Sequence of chain 1.B:
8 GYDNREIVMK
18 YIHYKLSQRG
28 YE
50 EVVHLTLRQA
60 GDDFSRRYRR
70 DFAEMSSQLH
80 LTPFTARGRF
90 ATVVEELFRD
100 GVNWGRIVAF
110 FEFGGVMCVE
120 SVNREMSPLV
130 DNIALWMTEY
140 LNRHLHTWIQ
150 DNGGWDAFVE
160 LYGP

Binding-site contacts:
Ligand atom C28 contacts residue TYR67 of chain 1.B at 3.6 Å (hydrophobic).
Ligand atom C46 contacts residue ASP62 of chain 1.B at 3.7 Å.
Ligand atom N55 contacts residue TYR161 of chain 1.B at 3.6 Å.
Ligand atom O58 contacts residue TYR161 of chain 1.B at 3.6 Å.
Ligand atom O56 contacts residue TYR161 of chain 1.B at 3.5 Å.
Ligand atom C41 contacts residue ALA59 of chain 1.B at 3.7 Å (hydrophobic).
Ligand atom C17 contacts residue TYR161 of chain 1.B at 3.6 Å (hydrophobic).
Ligand atom N52 contacts residue TYR161 of chain 1.B at 3.5 Å.
Ligand atom C13 contacts residue ALA108 of chain 1.B at 3.3 Å (hydrophobic).
Ligand atom C37 contacts residue TYR67 of chain 1.B at 3.6 Å (hydrophobic).
Ligand atom C3 contacts residue MET74 of chain 1.B at 3.5 Å (hydrophobic).
Ligand atom CL6 contacts residue PHE71 of chain 1.B at 3.4 Å.
Ligand atom C27 contacts residue TYR161 of chain 1.B at 3.5 Å (hydrophobic).
Ligand atom O58 contacts residue PHE157 of chain 1.B at 3.7 Å.
Ligand atom C24 contacts residue ASP62 of chain 1.B at 3.7 Å.
Ligand atom C12 contacts residue ASP70 of chain 1.B at 3.7 Å.
Ligand atom C34 contacts residue ASP62 of chain 1.B at 3.7 Å.
Ligand atom C12 contacts residue MET74 of chain 1.B at 3.5 Å (hydrophobic).
Ligand atom C14 contacts residue PHE63 of chain 1.B at 3.8 Å (hydrophobic).
Ligand atom C42 contacts residue ASP62 of chain 1.B at 3.8 Å.
Ligand atom C5 contacts residue ARG105 of chain 1.B at 3.7 Å.
Ligand atom C18 contacts residue ALA59 of chain 1.B at 3.2 Å (hydrophobic).
Ligand atom O62 contacts residue TYR67 of chain 1.B at 3.3 Å.
Ligand atom C18 contacts residue ASP62 of chain 1.B at 3.8 Å.
Ligand atom C16 contacts residue TYR67 of chain 1.B at 3.5 Å (hydrophobic).
Ligand atom C38 contacts residue LEU96 of chain 1.B at 3.6 Å (hydrophobic).
Ligand atom C33 contacts residue GLY104 of chain 1.B at 3.8 Å.
Ligand atom C41 contacts residue TYR161 of chain 1.B at 3.5 Å (hydrophobic).
Ligand atom C5 contacts residue GLY104 of chain 1.B at 3.6 Å.
Ligand atom N50 contacts residue PHE63 of chain 1.B at 3.5 Å.
Ligand atom C35 contacts residue TYR161 of chain 1.B at 3.6 Å (hydrophobic).
Ligand atom O56 contacts residue TRP103 of chain 1.B at 3.4 Å.
Ligand atom O56 contacts residue GLY104 of chain 1.B at 3.2 Å (h-bond).
Ligand atom C26 contacts residue TYR161 of chain 1.B at 3.6 Å (hydrophobic).
Ligand atom N49 contacts residue PHE63 of chain 1.B at 3.7 Å.
Ligand atom O57 contacts residue ASN102 of chain 1.B at 3.8 Å.
Ligand atom O57 contacts residue GLY104 of chain 1.B at 3.3 Å.
Ligand atom C10 contacts residue TYR67 of chain 1.B at 3.5 Å (hydrophobic).
Ligand atom C5 contacts residue ASN102 of chain 1.B at 3.8 Å.
Ligand atom N49 contacts residue ASP62 of chain 1.B at 2.8 Å (salt-bridge).

The protein below binds the small molecule below.
Small molecule (SMILES): CN(C)CCOc1cccc(-c2ccc(Cl)cc2)c1CN1CCN(c2ccc(C(=O)NS(=O)(=O)c3ccc(NCC4CCOCC4)c([N+](=O)[O-])c3)c(Oc3ccc4[nH]ccc4c3)c2)CC1